Sequence of chain 31.A:
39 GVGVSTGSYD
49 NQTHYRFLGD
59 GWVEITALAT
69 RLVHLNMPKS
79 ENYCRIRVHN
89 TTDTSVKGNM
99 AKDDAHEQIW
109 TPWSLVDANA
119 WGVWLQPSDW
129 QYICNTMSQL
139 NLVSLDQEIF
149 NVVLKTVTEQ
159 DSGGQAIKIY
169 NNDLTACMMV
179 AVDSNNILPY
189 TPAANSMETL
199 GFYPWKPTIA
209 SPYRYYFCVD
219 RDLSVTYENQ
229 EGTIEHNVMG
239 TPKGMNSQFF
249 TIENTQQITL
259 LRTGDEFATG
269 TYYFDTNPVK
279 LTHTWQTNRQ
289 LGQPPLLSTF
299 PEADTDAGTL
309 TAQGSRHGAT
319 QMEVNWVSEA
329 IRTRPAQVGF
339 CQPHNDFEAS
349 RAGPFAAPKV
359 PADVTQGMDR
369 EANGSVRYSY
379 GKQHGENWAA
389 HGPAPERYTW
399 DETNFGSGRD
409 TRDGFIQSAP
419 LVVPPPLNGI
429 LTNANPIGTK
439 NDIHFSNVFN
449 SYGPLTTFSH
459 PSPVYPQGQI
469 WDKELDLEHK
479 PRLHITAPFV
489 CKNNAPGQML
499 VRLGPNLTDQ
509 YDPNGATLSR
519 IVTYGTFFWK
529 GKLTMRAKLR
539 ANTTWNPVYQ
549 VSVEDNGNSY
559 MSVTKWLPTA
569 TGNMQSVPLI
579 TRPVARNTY

A protein and the small-molecule ligand that binds it are described below.
Small molecule (SMILES): Nc1ncnc2c1ncn2[C@H]1C[C@H](O)[C@@H](COP(=O)(O)O)O1

Binding-site contacts:
Ligand atom OP1 contacts residue PHE272 of chain 31.A at 3.4 Å.
Ligand atom O5' contacts residue ASP273 of chain 31.A at 4.1 Å.
Ligand atom OP1 contacts residue TYR271 of chain 31.A at 3.1 Å (h-bond).
Ligand atom OP2 contacts residue ASP273 of chain 31.A at 2.4 Å.
Ligand atom O5' contacts residue ASN491 of chain 31.A at 3.5 Å (h-bond).
Ligand atom P contacts residue PHE272 of chain 31.A at 4.3 Å.
Ligand atom OP1 contacts residue ASP273 of chain 31.A at 3.3 Å.
Ligand atom P contacts residue TYR271 of chain 31.A at 4.5 Å.
Ligand atom C5' contacts residue ASP273 of chain 31.A at 3.8 Å.
Ligand atom P contacts residue ASP273 of chain 31.A at 2.8 Å.
Ligand atom OP2 contacts residue ASN491 of chain 31.A at 1.7 Å (h-bond).
Ligand atom P contacts residue ASN491 of chain 31.A at 3.0 Å.
Ligand atom OP1 contacts residue ASN491 of chain 31.A at 3.6 Å.
Ligand atom C5' contacts residue ASN491 of chain 31.A at 4.0 Å.